Sequence of chain 1.B:
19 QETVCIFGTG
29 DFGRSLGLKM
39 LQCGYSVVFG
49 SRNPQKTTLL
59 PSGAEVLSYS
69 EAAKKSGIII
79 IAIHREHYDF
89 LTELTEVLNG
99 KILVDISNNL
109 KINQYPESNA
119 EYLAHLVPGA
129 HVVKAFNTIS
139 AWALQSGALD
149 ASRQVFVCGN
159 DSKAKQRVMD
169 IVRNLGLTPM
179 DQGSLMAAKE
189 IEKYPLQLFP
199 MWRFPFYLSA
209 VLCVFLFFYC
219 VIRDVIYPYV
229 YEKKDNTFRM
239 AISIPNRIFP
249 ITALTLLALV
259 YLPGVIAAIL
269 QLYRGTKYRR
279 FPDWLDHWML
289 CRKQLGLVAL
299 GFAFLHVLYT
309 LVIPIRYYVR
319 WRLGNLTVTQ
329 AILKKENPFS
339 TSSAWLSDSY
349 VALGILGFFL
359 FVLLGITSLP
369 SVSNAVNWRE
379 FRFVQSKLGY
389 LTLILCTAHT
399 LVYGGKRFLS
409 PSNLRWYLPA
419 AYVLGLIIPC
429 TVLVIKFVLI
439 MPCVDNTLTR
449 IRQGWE

Sequence of chain 1.C:
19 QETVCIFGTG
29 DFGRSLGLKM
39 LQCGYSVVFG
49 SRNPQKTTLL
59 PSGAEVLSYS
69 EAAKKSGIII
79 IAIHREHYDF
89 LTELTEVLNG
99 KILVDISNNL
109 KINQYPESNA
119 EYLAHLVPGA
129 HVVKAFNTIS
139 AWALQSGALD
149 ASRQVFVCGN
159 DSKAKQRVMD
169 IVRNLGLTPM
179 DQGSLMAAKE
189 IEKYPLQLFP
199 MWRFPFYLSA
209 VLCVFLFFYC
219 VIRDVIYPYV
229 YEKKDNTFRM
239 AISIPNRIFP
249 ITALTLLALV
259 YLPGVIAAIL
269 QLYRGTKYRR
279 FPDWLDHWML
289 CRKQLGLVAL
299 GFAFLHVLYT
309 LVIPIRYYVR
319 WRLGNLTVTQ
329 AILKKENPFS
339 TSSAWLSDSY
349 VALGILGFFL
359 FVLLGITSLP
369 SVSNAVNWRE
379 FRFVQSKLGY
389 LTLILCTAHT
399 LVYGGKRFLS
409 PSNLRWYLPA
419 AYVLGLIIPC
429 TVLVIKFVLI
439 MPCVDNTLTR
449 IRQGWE

A protein and the small-molecule ligand that binds it are described below.
Small molecule (SMILES): CC(=O)N[C@@H]1[C@@H](O)[C@H](O)[C@@H](CO)O[C@H]1O

Binding-site contacts:
Ligand atom C7 contacts residue GLU334 of chain 1.C at 4.2 Å.
Ligand atom C8 contacts residue ASN323 of chain 1.B at 4.0 Å.
Ligand atom O5 contacts residue TRP319 of chain 1.B at 4.0 Å.
Ligand atom C4 contacts residue ASN323 of chain 1.B at 4.2 Å.
Ligand atom C3 contacts residue ASN323 of chain 1.B at 3.8 Å.
Ligand atom O7 contacts residue GLU334 of chain 1.C at 3.8 Å.
Ligand atom C8 contacts residue ASN335 of chain 1.C at 3.7 Å.
Ligand atom O5 contacts residue ASN323 of chain 1.B at 2.3 Å (h-bond).
Ligand atom C2 contacts residue ASN323 of chain 1.B at 2.5 Å.
Ligand atom C5 contacts residue ASN323 of chain 1.B at 3.6 Å.
Ligand atom O7 contacts residue ASN323 of chain 1.B at 3.4 Å (h-bond).
Ligand atom C7 contacts residue ASN323 of chain 1.B at 3.1 Å.
Ligand atom N2 contacts residue ASN323 of chain 1.B at 2.6 Å (h-bond).
Ligand atom C8 contacts residue TRP319 of chain 1.B at 4.4 Å (hydrophobic).
Ligand atom C8 contacts residue GLU334 of chain 1.C at 3.7 Å.
Ligand atom C1 contacts residue ASN323 of chain 1.B at 1.4 Å.
Ligand atom C1 contacts residue TRP319 of chain 1.B at 4.4 Å (hydrophobic).